Sequence of chain 2.C:
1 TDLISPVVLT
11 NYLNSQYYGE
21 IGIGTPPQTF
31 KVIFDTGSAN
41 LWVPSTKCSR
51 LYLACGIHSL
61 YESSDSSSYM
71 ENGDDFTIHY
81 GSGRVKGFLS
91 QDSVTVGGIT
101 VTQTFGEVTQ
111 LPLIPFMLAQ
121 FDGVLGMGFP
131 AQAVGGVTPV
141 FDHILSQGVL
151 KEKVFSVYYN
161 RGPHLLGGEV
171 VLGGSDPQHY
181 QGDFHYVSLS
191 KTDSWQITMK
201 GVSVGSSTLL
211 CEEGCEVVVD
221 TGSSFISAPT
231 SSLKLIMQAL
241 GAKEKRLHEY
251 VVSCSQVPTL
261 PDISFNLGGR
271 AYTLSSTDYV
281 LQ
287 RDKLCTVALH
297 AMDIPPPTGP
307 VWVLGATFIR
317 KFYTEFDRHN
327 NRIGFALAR

The protein below binds the small molecule below.
Small molecule (SMILES): CC(C)C[C@H](C[C@H](O)[C@H](CC(C)C)NC(=O)[C@H](Cc1cnc[nH]1)NC(=O)[C@H](Cc1ccccc1)NC(=O)[C@@H]1CCCN1C(=O)[C@H](Cc1cnc[nH]1)NC(=O)C(C)(C)C)C(=O)N[C@@H](Cc1ccc(O)cc1)C(=O)N[C@@H](Cc1ccc(O)cc1)C(=O)N[C@H](C=O)CO

Binding-site contacts:
Ligand atom OG contacts residue PRO303 of chain 2.C at 3.6 Å.
Ligand atom C3 contacts residue SER15 of chain 2.C at 3.1 Å.
Ligand atom N contacts residue GLY37 of chain 2.C at 3.0 Å (h-bond).
Ligand atom NE2 contacts residue PRO115 of chain 2.C at 3.5 Å.
Ligand atom CE1 contacts residue GLN16 of chain 2.C at 3.4 Å.
Ligand atom CZ contacts residue PRO115 of chain 2.C at 3.3 Å (hydrophobic).
Ligand atom N contacts residue GLY222 of chain 2.C at 3.4 Å (h-bond).
Ligand atom CE1 contacts residue GLN132 of chain 2.C at 3.5 Å.
Ligand atom CB contacts residue GLY37 of chain 2.C at 3.5 Å.
Ligand atom O contacts residue SER223 of chain 2.C at 3.2 Å.
Ligand atom O contacts residue SER224 of chain 2.C at 3.0 Å (h-bond).
Ligand atom OH contacts residue ARG84 of chain 1.A at 3.0 Å (salt-bridge).
Ligand atom CA contacts residue HIS79 of chain 2.C at 3.4 Å.
Ligand atom CB contacts residue GLY222 of chain 2.C at 3.5 Å.
Ligand atom CD2 contacts residue PHE121 of chain 2.C at 3.6 Å (hydrophobic).
Ligand atom CB contacts residue LEU118 of chain 2.C at 3.5 Å (hydrophobic).
Ligand atom CG contacts residue LEU118 of chain 2.C at 3.4 Å (hydrophobic).
Ligand atom N contacts residue SER82 of chain 2.C at 2.9 Å (h-bond).
Ligand atom CD2 contacts residue SER227 of chain 2.C at 3.5 Å.
Ligand atom OH contacts residue HIS79 of chain 1.A at 2.9 Å (h-bond).
Ligand atom CB contacts residue SER38 of chain 2.C at 3.5 Å.
Ligand atom O contacts residue TYR80 of chain 2.C at 3.0 Å.
Ligand atom O contacts residue HIS79 of chain 2.C at 3.5 Å (h-bond).
Ligand atom CA contacts residue SER224 of chain 2.C at 3.4 Å.
Ligand atom NE2 contacts residue SER227 of chain 2.C at 2.6 Å (h-bond).
Ligand atom CM contacts residue ASP220 of chain 2.C at 3.5 Å.
Ligand atom OH contacts residue ASP220 of chain 2.C at 2.7 Å (salt-bridge).
Ligand atom O contacts residue GLY81 of chain 2.C at 2.9 Å (h-bond).
Ligand atom N contacts residue THR304 of chain 2.C at 3.3 Å (h-bond).
Ligand atom CA contacts residue THR304 of chain 2.C at 3.6 Å.
Ligand atom CE2 contacts residue TYR80 of chain 2.C at 3.5 Å (hydrophobic).
Ligand atom CZ contacts residue GLN132 of chain 2.C at 3.4 Å.
Ligand atom N contacts residue SER224 of chain 2.C at 2.8 Å (h-bond).
Ligand atom O contacts residue GLY222 of chain 2.C at 3.4 Å (h-bond).
Ligand atom OH contacts residue ASP35 of chain 2.C at 2.7 Å (salt-bridge).
Ligand atom O contacts residue GLY81 of chain 2.C at 3.4 Å (h-bond).
Ligand atom O contacts residue SER82 of chain 2.C at 3.1 Å (h-bond).
Ligand atom ND1 contacts residue GLY81 of chain 2.C at 3.6 Å.
Ligand atom CD2 contacts residue HIS296 of chain 2.C at 3.5 Å.
Ligand atom N contacts residue HIS79 of chain 2.C at 3.0 Å (h-bond).

Sequence of chain 1.A:
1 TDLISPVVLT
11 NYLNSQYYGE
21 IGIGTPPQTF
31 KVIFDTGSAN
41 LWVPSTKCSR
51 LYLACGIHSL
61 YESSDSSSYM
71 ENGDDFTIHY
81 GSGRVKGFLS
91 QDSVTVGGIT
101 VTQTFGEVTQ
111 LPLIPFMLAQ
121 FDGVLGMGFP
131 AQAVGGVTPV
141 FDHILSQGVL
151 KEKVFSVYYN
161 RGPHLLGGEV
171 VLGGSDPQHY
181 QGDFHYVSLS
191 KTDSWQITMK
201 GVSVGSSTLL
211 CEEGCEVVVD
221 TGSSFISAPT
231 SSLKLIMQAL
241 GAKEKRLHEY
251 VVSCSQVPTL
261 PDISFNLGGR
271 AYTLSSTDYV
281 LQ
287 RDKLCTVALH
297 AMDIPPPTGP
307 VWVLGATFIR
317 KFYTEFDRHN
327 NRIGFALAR